Sequence of chain 15.B:
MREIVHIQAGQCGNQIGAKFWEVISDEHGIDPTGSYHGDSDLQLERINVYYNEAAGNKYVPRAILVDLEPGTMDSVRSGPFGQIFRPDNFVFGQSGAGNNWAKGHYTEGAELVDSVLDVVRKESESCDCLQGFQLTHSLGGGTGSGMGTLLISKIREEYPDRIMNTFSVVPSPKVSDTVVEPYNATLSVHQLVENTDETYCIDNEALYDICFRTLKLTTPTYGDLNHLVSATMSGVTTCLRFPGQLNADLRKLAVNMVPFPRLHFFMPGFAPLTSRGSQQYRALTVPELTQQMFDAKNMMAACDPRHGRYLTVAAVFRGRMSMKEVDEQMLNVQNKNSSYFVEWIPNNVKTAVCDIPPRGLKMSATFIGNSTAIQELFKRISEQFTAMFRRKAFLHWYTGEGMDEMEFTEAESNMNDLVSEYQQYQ

This small molecule binds to this protein.
Small molecule (SMILES): CC(=O)O[C@H]1C(=O)[C@@]2(C)[C@H]([C@H](OC(=O)c3ccccc3)[C@]3(O)C[C@H](OC(=O)[C@H](O)[C@@H](NC(=O)c4ccccc4)c4ccccc4)C(C)=C1C3(C)C)[C@]1(OC(C)=O)CO[C@@H]1C[C@@H]2O

Binding-site contacts:
Ligand atom C41 contacts residue SER234 of chain 15.B at 3.6 Å.
Ligand atom C41 contacts residue PRO358 of chain 15.B at 4.0 Å (hydrophobic).
Ligand atom C27 contacts residue GLY360 of chain 15.B at 4.0 Å.
Ligand atom O13 contacts residue GLY360 of chain 15.B at 3.7 Å.
Ligand atom C41 contacts residue VAL23 of chain 15.B at 3.5 Å (hydrophobic).
Ligand atom C40 contacts residue PRO358 of chain 15.B at 4.0 Å (hydrophobic).
Ligand atom C06 contacts residue HIS227 of chain 15.B at 3.7 Å.
Ligand atom C28 contacts residue ARG359 of chain 15.B at 3.6 Å.
Ligand atom N01 contacts residue HIS227 of chain 15.B at 4.0 Å.
Ligand atom O06 contacts residue PRO272 of chain 15.B at 4.0 Å.
Ligand atom O08 contacts residue ARG276 of chain 15.B at 3.5 Å.
Ligand atom C32 contacts residue ASP26 of chain 15.B at 3.4 Å.
Ligand atom O13 contacts residue ARG359 of chain 15.B at 2.5 Å.
Ligand atom C19 contacts residue ARG276 of chain 15.B at 3.7 Å.
Ligand atom C13 contacts residue HIS227 of chain 15.B at 3.3 Å.
Ligand atom O07 contacts residue GLN279 of chain 15.B at 3.6 Å.
Ligand atom O06 contacts residue THR274 of chain 15.B at 3.7 Å.
Ligand atom C06 contacts residue ASP224 of chain 15.B at 3.8 Å.
Ligand atom C39 contacts residue ALA231 of chain 15.B at 3.6 Å (hydrophobic).
Ligand atom O12 contacts residue GLY360 of chain 15.B at 3.7 Å.
Ligand atom C34 contacts residue GLU22 of chain 15.B at 4.0 Å.
Ligand atom C07 contacts residue HIS227 of chain 15.B at 3.1 Å.
Ligand atom C36 contacts residue HIS227 of chain 15.B at 3.4 Å.
Ligand atom C40 contacts residue SER234 of chain 15.B at 3.1 Å.
Ligand atom O14 contacts residue HIS227 of chain 15.B at 1.8 Å (h-bond).
Ligand atom C30 contacts residue HIS227 of chain 15.B at 2.8 Å.
Ligand atom C32 contacts residue VAL23 of chain 15.B at 3.9 Å (hydrophobic).
Ligand atom O12 contacts residue ARG359 of chain 15.B at 3.2 Å.
Ligand atom C09 contacts residue HIS227 of chain 15.B at 3.5 Å.
Ligand atom O06 contacts residue LEU215 of chain 15.B at 3.9 Å.
Ligand atom O13 contacts residue PRO358 of chain 15.B at 3.8 Å.
Ligand atom C42 contacts residue VAL23 of chain 15.B at 3.8 Å (hydrophobic).
Ligand atom C34 contacts residue ASP26 of chain 15.B at 3.5 Å.
Ligand atom C33 contacts residue ASP26 of chain 15.B at 2.5 Å.
Ligand atom C08 contacts residue HIS227 of chain 15.B at 3.0 Å.
Ligand atom C40 contacts residue ARG318 of chain 15.B at 3.7 Å.
Ligand atom C27 contacts residue ARG359 of chain 15.B at 3.8 Å.
Ligand atom C07 contacts residue ASP224 of chain 15.B at 3.3 Å.
Ligand atom C31 contacts residue HIS227 of chain 15.B at 3.4 Å.
Ligand atom C44 contacts residue GLY360 of chain 15.B at 3.9 Å.